Binding-site contacts:
Ligand atom O6 contacts residue ASN280 of chain 1.C at 4.1 Å.
Ligand atom C1 contacts residue ASN282 of chain 1.C at 1.5 Å.
Ligand atom O5 contacts residue GLU281 of chain 1.C at 4.4 Å.
Ligand atom O5 contacts residue ASN282 of chain 1.C at 2.5 Å (h-bond).
Ligand atom C5 contacts residue ASN282 of chain 1.C at 3.6 Å.
Ligand atom O7 contacts residue LYS558 of chain 1.B at 4.4 Å.
Ligand atom C7 contacts residue ASN282 of chain 1.C at 3.7 Å.
Ligand atom N2 contacts residue ASN282 of chain 1.C at 3.2 Å (h-bond).
Ligand atom C4 contacts residue ASN282 of chain 1.C at 4.4 Å.
Ligand atom C2 contacts residue ASN282 of chain 1.C at 2.8 Å.
Ligand atom C8 contacts residue ASN282 of chain 1.C at 3.7 Å.
Ligand atom C3 contacts residue ASN282 of chain 1.C at 4.0 Å.

Sequence of chain 1.B:
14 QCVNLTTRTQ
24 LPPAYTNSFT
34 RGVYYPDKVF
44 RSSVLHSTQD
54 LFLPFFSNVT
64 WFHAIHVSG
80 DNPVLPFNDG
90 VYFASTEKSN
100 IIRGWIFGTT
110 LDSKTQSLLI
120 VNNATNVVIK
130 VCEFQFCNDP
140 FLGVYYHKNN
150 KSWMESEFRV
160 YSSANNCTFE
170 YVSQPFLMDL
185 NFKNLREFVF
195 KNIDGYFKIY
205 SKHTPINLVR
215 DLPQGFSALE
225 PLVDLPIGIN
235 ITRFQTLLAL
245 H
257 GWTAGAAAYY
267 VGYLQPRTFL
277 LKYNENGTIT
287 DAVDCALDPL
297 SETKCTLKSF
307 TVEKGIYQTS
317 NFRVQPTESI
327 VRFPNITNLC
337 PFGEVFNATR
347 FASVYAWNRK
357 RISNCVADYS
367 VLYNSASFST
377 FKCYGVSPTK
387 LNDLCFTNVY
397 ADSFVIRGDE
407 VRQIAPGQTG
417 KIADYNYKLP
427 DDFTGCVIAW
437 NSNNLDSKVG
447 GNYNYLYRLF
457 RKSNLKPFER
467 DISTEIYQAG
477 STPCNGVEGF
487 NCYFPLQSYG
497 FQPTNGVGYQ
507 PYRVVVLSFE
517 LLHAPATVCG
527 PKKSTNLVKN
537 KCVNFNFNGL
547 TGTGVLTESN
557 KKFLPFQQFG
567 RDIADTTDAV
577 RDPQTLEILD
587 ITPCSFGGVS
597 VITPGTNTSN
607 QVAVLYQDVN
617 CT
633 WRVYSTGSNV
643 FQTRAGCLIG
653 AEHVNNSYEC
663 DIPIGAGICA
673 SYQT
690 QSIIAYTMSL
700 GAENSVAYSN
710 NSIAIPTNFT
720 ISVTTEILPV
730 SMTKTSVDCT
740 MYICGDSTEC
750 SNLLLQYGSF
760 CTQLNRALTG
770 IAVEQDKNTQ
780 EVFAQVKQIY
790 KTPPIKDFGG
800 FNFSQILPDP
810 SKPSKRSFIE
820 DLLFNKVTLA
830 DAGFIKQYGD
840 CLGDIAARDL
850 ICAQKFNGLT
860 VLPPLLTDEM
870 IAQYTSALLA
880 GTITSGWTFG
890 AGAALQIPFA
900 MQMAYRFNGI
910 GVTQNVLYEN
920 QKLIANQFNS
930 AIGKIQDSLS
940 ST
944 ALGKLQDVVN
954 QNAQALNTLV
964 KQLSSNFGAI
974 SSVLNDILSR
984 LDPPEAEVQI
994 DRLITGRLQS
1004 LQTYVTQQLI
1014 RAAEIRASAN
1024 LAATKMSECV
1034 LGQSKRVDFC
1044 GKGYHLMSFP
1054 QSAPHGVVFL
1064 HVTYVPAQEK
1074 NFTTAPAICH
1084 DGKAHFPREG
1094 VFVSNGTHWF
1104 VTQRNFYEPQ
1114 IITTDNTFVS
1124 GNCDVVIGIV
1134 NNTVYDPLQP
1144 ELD

Sequence of chain 1.C:
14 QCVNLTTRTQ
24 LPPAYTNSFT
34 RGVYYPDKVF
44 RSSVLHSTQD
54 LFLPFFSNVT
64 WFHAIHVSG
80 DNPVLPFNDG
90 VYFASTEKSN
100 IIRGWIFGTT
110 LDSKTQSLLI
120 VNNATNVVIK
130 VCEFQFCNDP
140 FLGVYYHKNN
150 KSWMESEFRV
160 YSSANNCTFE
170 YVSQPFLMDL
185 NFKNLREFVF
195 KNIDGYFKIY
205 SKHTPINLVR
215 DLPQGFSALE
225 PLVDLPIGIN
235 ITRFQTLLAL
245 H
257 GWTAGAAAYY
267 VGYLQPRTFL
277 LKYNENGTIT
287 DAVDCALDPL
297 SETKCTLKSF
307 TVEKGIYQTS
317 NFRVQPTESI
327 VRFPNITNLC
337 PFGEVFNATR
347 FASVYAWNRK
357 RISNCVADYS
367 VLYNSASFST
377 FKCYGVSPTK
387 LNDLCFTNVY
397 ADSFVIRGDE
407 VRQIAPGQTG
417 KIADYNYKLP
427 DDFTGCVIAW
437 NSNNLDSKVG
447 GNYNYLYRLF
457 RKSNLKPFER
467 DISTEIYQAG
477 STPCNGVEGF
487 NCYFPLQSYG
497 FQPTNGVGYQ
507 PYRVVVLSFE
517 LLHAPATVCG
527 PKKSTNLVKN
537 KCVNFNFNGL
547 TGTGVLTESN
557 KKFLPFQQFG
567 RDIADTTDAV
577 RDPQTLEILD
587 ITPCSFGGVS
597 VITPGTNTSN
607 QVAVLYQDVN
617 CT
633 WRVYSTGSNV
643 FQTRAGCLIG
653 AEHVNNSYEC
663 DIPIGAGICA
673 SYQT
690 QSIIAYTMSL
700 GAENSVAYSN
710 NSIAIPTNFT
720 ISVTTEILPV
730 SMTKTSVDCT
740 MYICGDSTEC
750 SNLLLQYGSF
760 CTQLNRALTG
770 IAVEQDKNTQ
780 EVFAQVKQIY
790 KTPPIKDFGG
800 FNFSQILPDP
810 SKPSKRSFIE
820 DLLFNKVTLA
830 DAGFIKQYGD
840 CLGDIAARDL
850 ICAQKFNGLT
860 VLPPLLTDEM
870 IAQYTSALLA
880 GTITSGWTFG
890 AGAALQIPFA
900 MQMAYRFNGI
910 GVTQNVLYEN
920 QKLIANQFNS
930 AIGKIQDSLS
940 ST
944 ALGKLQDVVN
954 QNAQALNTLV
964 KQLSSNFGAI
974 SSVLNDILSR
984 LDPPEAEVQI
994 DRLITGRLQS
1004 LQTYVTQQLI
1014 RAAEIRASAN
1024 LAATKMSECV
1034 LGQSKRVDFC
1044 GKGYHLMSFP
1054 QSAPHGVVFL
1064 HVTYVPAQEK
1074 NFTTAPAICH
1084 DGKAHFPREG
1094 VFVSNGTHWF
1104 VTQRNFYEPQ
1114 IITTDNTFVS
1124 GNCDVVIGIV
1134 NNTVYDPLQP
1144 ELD

This protein binds this small molecule.
Small molecule (SMILES): CC(=O)N[C@H]1[C@H](O[C@H]2[C@H](O)[C@@H](NC(C)=O)CO[C@@H]2CO)O[C@H](CO)[C@@H](O)[C@@H]1O